Sequence of chain 1.A:
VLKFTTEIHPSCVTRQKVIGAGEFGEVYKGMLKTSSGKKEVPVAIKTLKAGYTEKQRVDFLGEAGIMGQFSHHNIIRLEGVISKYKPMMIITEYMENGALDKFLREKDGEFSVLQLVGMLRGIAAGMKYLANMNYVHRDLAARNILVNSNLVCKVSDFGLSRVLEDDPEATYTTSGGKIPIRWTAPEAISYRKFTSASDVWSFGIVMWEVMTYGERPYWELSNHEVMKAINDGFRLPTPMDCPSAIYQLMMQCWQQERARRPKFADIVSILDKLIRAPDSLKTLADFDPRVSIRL

Binding-site contacts:
Ligand atom CBJ contacts residue LYS52 of chain 1.A at 3.6 Å.
Ligand atom CAG contacts residue LEU152 of chain 1.A at 3.6 Å (hydrophobic).
Ligand atom CBJ contacts residue ILE96 of chain 1.A at 3.5 Å (hydrophobic).
Ligand atom CAG contacts residue GLU99 of chain 1.A at 3.5 Å.
Ligand atom NAX contacts residue GLU102 of chain 1.A at 3.5 Å (salt-bridge).
Ligand atom CBJ contacts residue ALA50 of chain 1.A at 3.5 Å (hydrophobic).
Ligand atom CBF contacts residue MET101 of chain 1.A at 3.4 Å (hydrophobic).
Ligand atom CAQ contacts residue ILE25 of chain 1.A at 3.8 Å (hydrophobic).
Ligand atom CAM contacts residue ILE25 of chain 1.A at 3.8 Å (hydrophobic).
Ligand atom CAV contacts residue TYR100 of chain 1.A at 3.8 Å (hydrophobic).
Ligand atom CAC contacts residue THR98 of chain 1.A at 3.6 Å.
Ligand atom CBJ contacts residue THR98 of chain 1.A at 3.6 Å.
Ligand atom CAY contacts residue GLU102 of chain 1.A at 3.3 Å.
Ligand atom NAJ contacts residue MET101 of chain 1.A at 2.8 Å (h-bond).
Ligand atom NAD contacts residue THR98 of chain 1.A at 3.0 Å (h-bond).
Ligand atom NAH contacts residue MET101 of chain 1.A at 3.1 Å (h-bond).
Ligand atom CBK contacts residue LYS52 of chain 1.A at 3.7 Å.
Ligand atom CBF contacts residue GLY104 of chain 1.A at 3.8 Å.
Ligand atom CAO contacts residue ILE25 of chain 1.A at 3.8 Å (hydrophobic).
Ligand atom CBM contacts residue GLU69 of chain 1.A at 3.8 Å.
Ligand atom CAK contacts residue GLY104 of chain 1.A at 3.8 Å.
Ligand atom CAQ contacts residue GLY26 of chain 1.A at 3.8 Å.
Ligand atom CL contacts residue SER162 of chain 1.A at 3.7 Å.
Ligand atom CBL contacts residue GLU69 of chain 1.A at 3.8 Å.
Ligand atom CAG contacts residue THR98 of chain 1.A at 3.8 Å.
Ligand atom CAW contacts residue TYR100 of chain 1.A at 3.4 Å (hydrophobic).
Ligand atom CAG contacts residue ALA50 of chain 1.A at 3.4 Å (hydrophobic).
Ligand atom CBF contacts residue TYR100 of chain 1.A at 3.5 Å (hydrophobic).
Ligand atom CAF contacts residue ALA50 of chain 1.A at 3.5 Å (hydrophobic).
Ligand atom OBE contacts residue TYR100 of chain 1.A at 2.5 Å (h-bond).
Ligand atom CAK contacts residue MET101 of chain 1.A at 3.5 Å (hydrophobic).
Ligand atom CBI contacts residue THR98 of chain 1.A at 3.5 Å.
Ligand atom CBD contacts residue GLU102 of chain 1.A at 3.6 Å.
Ligand atom CAL contacts residue ILE25 of chain 1.A at 3.7 Å (hydrophobic).
Ligand atom CAF contacts residue LEU152 of chain 1.A at 3.7 Å (hydrophobic).
Ligand atom NAJ contacts residue TYR100 of chain 1.A at 3.9 Å.
Ligand atom NAH contacts residue LEU152 of chain 1.A at 3.9 Å.
Ligand atom CAP contacts residue GLY26 of chain 1.A at 3.6 Å.
Ligand atom CBK contacts residue ILE96 of chain 1.A at 3.6 Å (hydrophobic).
Ligand atom CAI contacts residue MET101 of chain 1.A at 3.8 Å (hydrophobic).

This small molecule binds to this protein.
Small molecule (SMILES): Cc1cccc(Cl)c1NC(=O)c1cnc(Nc2cc(C(=O)NC3CCNCC3)cc(-c3ccccc3N)c2)s1